A protein and the small-molecule ligand that binds it are described below.
Small molecule (SMILES): Nc1ncnc2c1ncn2[C@@H]1O[C@H](CO[P](=O)(O)O[P](=O)(O)OC[C@H]2OC[C@H](O)[C@@H]2O)[C@@H](O)[C@H]1OP(=O)(O)O

Sequence of chain 2.A:
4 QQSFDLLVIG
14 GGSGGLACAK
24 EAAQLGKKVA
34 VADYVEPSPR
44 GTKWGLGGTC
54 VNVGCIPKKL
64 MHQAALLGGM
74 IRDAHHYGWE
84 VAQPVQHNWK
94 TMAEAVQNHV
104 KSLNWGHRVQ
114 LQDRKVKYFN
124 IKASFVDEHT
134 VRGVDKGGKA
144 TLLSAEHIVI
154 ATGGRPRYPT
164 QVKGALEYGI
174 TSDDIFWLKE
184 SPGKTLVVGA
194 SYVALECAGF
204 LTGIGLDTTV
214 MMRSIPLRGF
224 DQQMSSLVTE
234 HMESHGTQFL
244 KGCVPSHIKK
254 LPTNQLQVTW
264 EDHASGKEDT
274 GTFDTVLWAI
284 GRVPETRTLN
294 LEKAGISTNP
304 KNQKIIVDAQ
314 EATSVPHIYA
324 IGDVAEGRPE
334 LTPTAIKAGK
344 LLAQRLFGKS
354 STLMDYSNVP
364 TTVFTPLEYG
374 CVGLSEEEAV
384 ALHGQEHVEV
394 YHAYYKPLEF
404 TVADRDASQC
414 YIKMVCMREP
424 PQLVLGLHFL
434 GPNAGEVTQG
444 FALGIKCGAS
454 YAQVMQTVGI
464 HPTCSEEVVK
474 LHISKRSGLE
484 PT

Binding-site contacts:
Ligand atom N7A contacts residue ARG216 of chain 2.A at 3.1 Å (salt-bridge).
Ligand atom O1N contacts residue GLY284 of chain 2.A at 3.8 Å.
Ligand atom N3A contacts residue ILE283 of chain 2.A at 3.3 Å.
Ligand atom O2X contacts residue ARG216 of chain 2.A at 2.6 Å (salt-bridge).
Ligand atom O2N contacts residue GLU333 of chain 2.A at 3.7 Å.
Ligand atom C4B contacts residue SER194 of chain 2.A at 3.5 Å.
Ligand atom C8A contacts residue ARG216 of chain 2.A at 3.2 Å.
Ligand atom O1X contacts residue ARG216 of chain 2.A at 3.3 Å (salt-bridge).
Ligand atom O1A contacts residue ARG160 of chain 2.A at 3.1 Å (salt-bridge).
Ligand atom C5B contacts residue ILE283 of chain 2.A at 3.3 Å (hydrophobic).
Ligand atom O3X contacts residue ARG221 of chain 2.A at 2.5 Å (salt-bridge).
Ligand atom PN contacts residue ARG285 of chain 2.A at 3.5 Å.
Ligand atom PN contacts residue GLY284 of chain 2.A at 3.7 Å.
Ligand atom C4A contacts residue ILE283 of chain 2.A at 3.2 Å (hydrophobic).
Ligand atom C5D contacts residue GLU333 of chain 2.A at 3.2 Å.
Ligand atom O2N contacts residue GLY284 of chain 2.A at 3.6 Å.
Ligand atom O1N contacts residue ARG160 of chain 2.A at 2.8 Å (salt-bridge).
Ligand atom O3 contacts residue GLY284 of chain 2.A at 3.2 Å.
Ligand atom N6A contacts residue ARG216 of chain 2.A at 3.6 Å.
Ligand atom C8A contacts residue ILE283 of chain 2.A at 3.5 Å (hydrophobic).
Ligand atom N7A contacts residue ILE283 of chain 2.A at 3.6 Å.
Ligand atom C5B contacts residue SER194 of chain 2.A at 3.8 Å.
Ligand atom O4B contacts residue GLY192 of chain 2.A at 3.6 Å.
Ligand atom O3B contacts residue ALA193 of chain 2.A at 3.7 Å.
Ligand atom O2X contacts residue ARG221 of chain 2.A at 3.7 Å.
Ligand atom O1X contacts residue ARG221 of chain 2.A at 2.9 Å (salt-bridge).
Ligand atom O1X contacts residue SER217 of chain 2.A at 3.1 Å.
Ligand atom P2B contacts residue ARG216 of chain 2.A at 3.7 Å.
Ligand atom N9A contacts residue ILE283 of chain 2.A at 3.6 Å.
Ligand atom O1N contacts residue ARG285 of chain 2.A at 3.4 Å (salt-bridge).
Ligand atom C6A contacts residue ARG216 of chain 2.A at 3.5 Å.
Ligand atom O4B contacts residue ALA282 of chain 2.A at 3.5 Å (h-bond).
Ligand atom O4B contacts residue ILE283 of chain 2.A at 3.4 Å.
Ligand atom O3B contacts residue SER194 of chain 2.A at 3.6 Å.
Ligand atom O4B contacts residue ALA193 of chain 2.A at 3.4 Å (h-bond).
Ligand atom O2N contacts residue ARG285 of chain 2.A at 2.9 Å (salt-bridge).
Ligand atom C5A contacts residue ILE283 of chain 2.A at 3.6 Å (hydrophobic).
Ligand atom C5B contacts residue GLY284 of chain 2.A at 3.4 Å.
Ligand atom P2B contacts residue ARG221 of chain 2.A at 3.5 Å.
Ligand atom C5A contacts residue ARG216 of chain 2.A at 3.5 Å.